Sequence of chain 1.A:
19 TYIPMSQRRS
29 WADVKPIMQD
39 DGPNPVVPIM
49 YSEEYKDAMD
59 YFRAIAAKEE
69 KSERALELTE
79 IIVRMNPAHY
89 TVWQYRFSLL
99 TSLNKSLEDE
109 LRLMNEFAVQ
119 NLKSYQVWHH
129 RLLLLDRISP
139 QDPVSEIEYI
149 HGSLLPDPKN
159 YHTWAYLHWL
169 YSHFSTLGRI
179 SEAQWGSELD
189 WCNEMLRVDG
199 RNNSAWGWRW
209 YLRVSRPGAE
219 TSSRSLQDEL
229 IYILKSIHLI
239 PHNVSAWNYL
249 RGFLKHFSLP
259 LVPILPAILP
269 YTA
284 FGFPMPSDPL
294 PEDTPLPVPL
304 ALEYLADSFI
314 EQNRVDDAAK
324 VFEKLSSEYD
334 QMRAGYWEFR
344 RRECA

Binding-site contacts:
Ligand atom CAH contacts residue ALA133 of chain 1.B at 4.4 Å (hydrophobic).
Ligand atom CAI contacts residue ILE137 of chain 1.B at 3.9 Å (hydrophobic).
Ligand atom CAE contacts residue PHE60 of chain 1.A at 4.0 Å (hydrophobic).
Ligand atom CAN contacts residue ASN134 of chain 1.B at 4.0 Å.
Ligand atom NAL contacts residue ALA133 of chain 1.B at 3.6 Å (h-bond).
Ligand atom CAE contacts residue GLN136 of chain 1.B at 4.5 Å.
Ligand atom CAG contacts residue GLN136 of chain 1.B at 3.5 Å.
Ligand atom CAF contacts residue ALA65 of chain 1.A at 4.5 Å (hydrophobic).
Ligand atom OAA contacts residue LYS125 of chain 1.B at 4.0 Å.
Ligand atom CAG contacts residue ALA133 of chain 1.B at 4.1 Å (hydrophobic).
Ligand atom CAI contacts residue ALA133 of chain 1.B at 3.5 Å (hydrophobic).
Ligand atom CAK contacts residue SER123 of chain 1.B at 3.9 Å.
Ligand atom CAF contacts residue SER135 of chain 1.B at 4.4 Å.
Ligand atom CAE contacts residue ASN134 of chain 1.B at 4.2 Å.
Ligand atom CAG contacts residue ASN134 of chain 1.B at 4.4 Å.
Ligand atom SAO contacts residue SER123 of chain 1.B at 4.4 Å.
Ligand atom SAO contacts residue PRO124 of chain 1.B at 4.0 Å.
Ligand atom CAG contacts residue THR89 of chain 1.A at 4.0 Å.
Ligand atom CAE contacts residue SER135 of chain 1.B at 4.0 Å.
Ligand atom CAE contacts residue ALA64 of chain 1.A at 3.6 Å (hydrophobic).
Ligand atom CAN contacts residue ALA133 of chain 1.B at 3.1 Å (hydrophobic).
Ligand atom OAD contacts residue SER123 of chain 1.B at 3.5 Å.
Ligand atom CAM contacts residue ALA133 of chain 1.B at 4.3 Å (hydrophobic).
Ligand atom OAD contacts residue PRO124 of chain 1.B at 3.2 Å.
Ligand atom CAI contacts residue GLN136 of chain 1.B at 4.0 Å.
Ligand atom CAG contacts residue SER135 of chain 1.B at 3.5 Å.
Ligand atom CAG contacts residue ILE137 of chain 1.B at 3.9 Å (hydrophobic).
Ligand atom OAA contacts residue PRO124 of chain 1.B at 4.0 Å.
Ligand atom CAK contacts residue PRO124 of chain 1.B at 3.9 Å (hydrophobic).
Ligand atom OAD contacts residue LYS125 of chain 1.B at 2.7 Å (salt-bridge).
Ligand atom CAJ contacts residue ASN134 of chain 1.B at 4.3 Å.
Ligand atom CAH contacts residue ALA64 of chain 1.A at 4.4 Å (hydrophobic).
Ligand atom SAO contacts residue LYS125 of chain 1.B at 3.8 Å.
Ligand atom OAB contacts residue LYS125 of chain 1.B at 3.5 Å.
Ligand atom CAF contacts residue ALA64 of chain 1.A at 3.5 Å (hydrophobic).
Ligand atom CAK contacts residue ALA133 of chain 1.B at 4.5 Å (hydrophobic).
Ligand atom CAF contacts residue ASN134 of chain 1.B at 3.3 Å.
Ligand atom CAH contacts residue ASN134 of chain 1.B at 3.9 Å.
Ligand atom CAJ contacts residue ALA133 of chain 1.B at 3.0 Å (hydrophobic).
Ligand atom CAE contacts residue THR89 of chain 1.A at 4.2 Å.

A protein and the small-molecule ligand that binds it are described below.
Small molecule (SMILES): O=S(=O)(O)C[C@H](O)CNC1CCCCC1

Sequence of chain 1.B:
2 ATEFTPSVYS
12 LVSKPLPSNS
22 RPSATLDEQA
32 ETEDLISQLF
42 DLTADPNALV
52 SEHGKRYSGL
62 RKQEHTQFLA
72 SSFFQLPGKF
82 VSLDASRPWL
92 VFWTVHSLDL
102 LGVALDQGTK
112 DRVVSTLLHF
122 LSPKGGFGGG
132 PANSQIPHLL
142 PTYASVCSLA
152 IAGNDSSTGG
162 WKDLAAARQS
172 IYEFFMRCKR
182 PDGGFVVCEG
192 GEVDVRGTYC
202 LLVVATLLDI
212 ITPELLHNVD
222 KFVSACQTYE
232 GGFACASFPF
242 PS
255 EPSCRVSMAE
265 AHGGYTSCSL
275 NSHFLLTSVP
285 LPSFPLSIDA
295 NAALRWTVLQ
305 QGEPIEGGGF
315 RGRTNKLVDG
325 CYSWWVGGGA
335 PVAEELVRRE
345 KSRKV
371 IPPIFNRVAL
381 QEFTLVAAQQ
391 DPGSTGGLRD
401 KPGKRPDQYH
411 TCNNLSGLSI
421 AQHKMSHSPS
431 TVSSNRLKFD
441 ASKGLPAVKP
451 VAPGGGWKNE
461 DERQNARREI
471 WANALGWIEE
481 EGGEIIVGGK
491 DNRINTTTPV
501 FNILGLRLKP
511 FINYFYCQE